A small-molecule ligand and the protein it binds are described below.
Small molecule (SMILES): CC(=O)N[C@@H]1[C@@H](O)[C@H](O)[C@@H](CO)O[C@H]1O

Sequence of chain 1.B:
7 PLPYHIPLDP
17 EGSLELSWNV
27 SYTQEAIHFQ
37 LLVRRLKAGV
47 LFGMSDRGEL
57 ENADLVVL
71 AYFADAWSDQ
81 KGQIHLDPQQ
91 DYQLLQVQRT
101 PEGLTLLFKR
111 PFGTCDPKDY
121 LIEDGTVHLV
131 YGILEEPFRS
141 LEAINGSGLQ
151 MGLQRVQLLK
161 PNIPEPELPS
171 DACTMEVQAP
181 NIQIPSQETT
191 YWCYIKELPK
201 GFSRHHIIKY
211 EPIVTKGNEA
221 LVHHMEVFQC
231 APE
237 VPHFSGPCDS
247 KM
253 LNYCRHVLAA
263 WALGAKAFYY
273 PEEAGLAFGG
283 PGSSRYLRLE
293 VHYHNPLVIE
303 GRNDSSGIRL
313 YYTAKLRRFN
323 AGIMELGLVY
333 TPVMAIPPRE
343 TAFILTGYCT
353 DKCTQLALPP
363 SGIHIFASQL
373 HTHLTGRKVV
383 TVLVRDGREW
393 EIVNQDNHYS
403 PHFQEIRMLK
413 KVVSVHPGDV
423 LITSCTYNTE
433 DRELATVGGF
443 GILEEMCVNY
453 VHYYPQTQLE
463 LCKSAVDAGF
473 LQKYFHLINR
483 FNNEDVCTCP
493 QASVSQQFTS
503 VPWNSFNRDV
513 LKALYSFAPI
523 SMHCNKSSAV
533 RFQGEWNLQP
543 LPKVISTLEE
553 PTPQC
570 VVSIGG

Binding-site contacts:
Ligand atom O7 contacts residue ASN25 of chain 1.B at 3.2 Å (h-bond).
Ligand atom C7 contacts residue ASN25 of chain 1.B at 3.6 Å.
Ligand atom O6 contacts residue ASN25 of chain 1.B at 4.5 Å.
Ligand atom C3 contacts residue ASN25 of chain 1.B at 3.8 Å.
Ligand atom O5 contacts residue HIS34 of chain 1.B at 3.8 Å.
Ligand atom C5 contacts residue HIS34 of chain 1.B at 4.3 Å.
Ligand atom C1 contacts residue HIS34 of chain 1.B at 4.5 Å.
Ligand atom O5 contacts residue ASN25 of chain 1.B at 2.4 Å (h-bond).
Ligand atom O7 contacts residue VAL26 of chain 1.B at 4.2 Å.
Ligand atom C4 contacts residue ASN25 of chain 1.B at 3.9 Å.
Ligand atom C8 contacts residue VAL26 of chain 1.B at 3.6 Å (hydrophobic).
Ligand atom N2 contacts residue ASN25 of chain 1.B at 3.4 Å (h-bond).
Ligand atom C2 contacts residue ASN25 of chain 1.B at 2.6 Å.
Ligand atom C6 contacts residue ASN25 of chain 1.B at 3.1 Å.
Ligand atom C6 contacts residue LEU8 of chain 1.B at 4.1 Å (hydrophobic).
Ligand atom C7 contacts residue VAL26 of chain 1.B at 4.0 Å (hydrophobic).
Ligand atom C5 contacts residue ASN25 of chain 1.B at 3.2 Å.
Ligand atom O6 contacts residue LEU8 of chain 1.B at 4.5 Å.
Ligand atom C1 contacts residue ASN25 of chain 1.B at 1.4 Å.